Binding-site contacts:
Ligand atom C20 contacts residue TRP29 of chain 1.B at 3.9 Å (hydrophobic).
Ligand atom O1 contacts residue VAL94 of chain 1.B at 4.2 Å.
Ligand atom C14 contacts residue LEU40 of chain 1.B at 4.1 Å (hydrophobic).
Ligand atom C5 contacts residue ASN88 of chain 1.B at 3.7 Å.
Ligand atom N contacts residue HIS92 of chain 1.B at 3.7 Å.
Ligand atom C7 contacts residue ASN88 of chain 1.B at 3.8 Å.
Ligand atom O contacts residue HIS92 of chain 1.B at 3.8 Å.
Ligand atom C16 contacts residue TRP29 of chain 1.B at 3.7 Å (hydrophobic).
Ligand atom C contacts residue PRO30 of chain 1.B at 4.0 Å (hydrophobic).
Ligand atom C7 contacts residue TYR45 of chain 1.B at 4.1 Å (hydrophobic).
Ligand atom C4 contacts residue HIS92 of chain 1.B at 4.1 Å.
Ligand atom C7 contacts residue LEU42 of chain 1.B at 3.5 Å (hydrophobic).
Ligand atom C8 contacts residue ASN88 of chain 1.B at 4.1 Å.
Ligand atom C contacts residue MET97 of chain 1.B at 3.6 Å (hydrophobic).
Ligand atom C12 contacts residue PRO30 of chain 1.B at 3.4 Å (hydrophobic).
Ligand atom C12 contacts residue LEU40 of chain 1.B at 4.2 Å (hydrophobic).
Ligand atom N1 contacts residue VAL94 of chain 1.B at 4.0 Å.
Ligand atom C1 contacts residue HIS92 of chain 1.B at 3.8 Å.
Ligand atom C18 contacts residue TRP29 of chain 1.B at 3.9 Å (hydrophobic).
Ligand atom C9 contacts residue PRO30 of chain 1.B at 3.8 Å (hydrophobic).
Ligand atom C17 contacts residue TRP29 of chain 1.B at 3.7 Å (hydrophobic).
Ligand atom C19 contacts residue TRP29 of chain 1.B at 3.9 Å (hydrophobic).
Ligand atom O1 contacts residue ASN88 of chain 1.B at 3.1 Å (h-bond).
Ligand atom C11 contacts residue VAL35 of chain 1.B at 4.0 Å (hydrophobic).
Ligand atom C8 contacts residue VAL94 of chain 1.B at 3.8 Å (hydrophobic).
Ligand atom C7 contacts residue VAL35 of chain 1.B at 4.2 Å (hydrophobic).
Ligand atom O contacts residue VAL94 of chain 1.B at 4.0 Å.
Ligand atom C6 contacts residue ASN88 of chain 1.B at 3.5 Å.
Ligand atom C21 contacts residue LEU40 of chain 1.B at 3.7 Å (hydrophobic).
Ligand atom C1 contacts residue VAL94 of chain 1.B at 4.2 Å (hydrophobic).
Ligand atom C9 contacts residue PHE31 of chain 1.B at 3.5 Å (hydrophobic).
Ligand atom C contacts residue TRP29 of chain 1.B at 3.6 Å (hydrophobic).
Ligand atom C11 contacts residue PRO30 of chain 1.B at 3.5 Å (hydrophobic).
Ligand atom C15 contacts residue LEU40 of chain 1.B at 4.2 Å (hydrophobic).
Ligand atom C9 contacts residue VAL94 of chain 1.B at 3.7 Å (hydrophobic).
Ligand atom C13 contacts residue LEU40 of chain 1.B at 4.1 Å (hydrophobic).
Ligand atom C3 contacts residue HIS92 of chain 1.B at 3.7 Å.
Ligand atom O1 contacts residue CYS84 of chain 1.B at 3.6 Å (h-bond).
Ligand atom C21 contacts residue TRP29 of chain 1.B at 3.8 Å (hydrophobic).
Ligand atom C4 contacts residue VAL94 of chain 1.B at 4.2 Å (hydrophobic).

Sequence of chain 1.B:
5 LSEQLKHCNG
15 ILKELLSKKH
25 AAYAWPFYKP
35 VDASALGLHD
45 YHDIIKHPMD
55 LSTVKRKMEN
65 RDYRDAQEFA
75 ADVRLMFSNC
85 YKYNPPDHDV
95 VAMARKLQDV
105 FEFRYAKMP

This protein binds this small molecule.
Small molecule (SMILES): CC(=O)Nc1cccc(-c2ccc3c(c2)[C@H](NC(=O)OC(C)C)C[C@H](C)N3C(C)=O)c1